Binding-site contacts:
Ligand atom C5 contacts residue ASN5 of chain 1.B at 3.7 Å.
Ligand atom N2 contacts residue THR7 of chain 1.B at 2.9 Å (h-bond).
Ligand atom C2 contacts residue ASN5 of chain 1.B at 2.7 Å.
Ligand atom C1 contacts residue THR7 of chain 1.B at 3.5 Å.
Ligand atom O5 contacts residue ASN5 of chain 1.B at 2.4 Å (h-bond).
Ligand atom C1 contacts residue ASN5 of chain 1.B at 1.4 Å.
Ligand atom C5 contacts residue THR7 of chain 1.B at 3.7 Å.
Ligand atom C6 contacts residue THR7 of chain 1.B at 4.4 Å.
Ligand atom O5 contacts residue THR7 of chain 1.B at 3.8 Å.
Ligand atom O7 contacts residue ASN5 of chain 1.B at 3.7 Å.
Ligand atom C8 contacts residue ASN5 of chain 1.B at 4.4 Å.
Ligand atom C4 contacts residue ASN5 of chain 1.B at 4.3 Å.
Ligand atom C2 contacts residue THR7 of chain 1.B at 3.7 Å.
Ligand atom N2 contacts residue ASN5 of chain 1.B at 3.3 Å (h-bond).
Ligand atom C8 contacts residue THR7 of chain 1.B at 3.4 Å.
Ligand atom C7 contacts residue ASN5 of chain 1.B at 3.5 Å.
Ligand atom C7 contacts residue THR7 of chain 1.B at 3.5 Å.
Ligand atom O3 contacts residue ASN5 of chain 1.B at 4.2 Å.
Ligand atom C3 contacts residue ASN5 of chain 1.B at 3.9 Å.

Sequence of chain 1.B:
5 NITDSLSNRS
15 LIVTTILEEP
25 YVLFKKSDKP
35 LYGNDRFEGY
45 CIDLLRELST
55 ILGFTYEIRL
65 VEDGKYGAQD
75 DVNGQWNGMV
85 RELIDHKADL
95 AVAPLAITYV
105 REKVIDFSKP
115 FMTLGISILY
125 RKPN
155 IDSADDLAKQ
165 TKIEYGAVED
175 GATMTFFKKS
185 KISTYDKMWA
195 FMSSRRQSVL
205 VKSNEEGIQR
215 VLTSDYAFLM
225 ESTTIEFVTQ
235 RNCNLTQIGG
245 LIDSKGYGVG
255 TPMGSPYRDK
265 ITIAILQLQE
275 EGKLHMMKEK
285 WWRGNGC

A protein and the small-molecule ligand that binds it are described below.
Small molecule (SMILES): CC(=O)N[C@@H]1[C@@H](O)[C@H](O)[C@@H](CO)O[C@H]1O